Sequence of chain 1.A:
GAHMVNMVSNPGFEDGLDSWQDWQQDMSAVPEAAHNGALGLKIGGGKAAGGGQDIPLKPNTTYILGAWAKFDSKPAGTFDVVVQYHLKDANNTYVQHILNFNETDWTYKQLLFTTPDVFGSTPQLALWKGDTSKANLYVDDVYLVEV

The small molecule below binds the protein below.
Small molecule (SMILES): OC[C@H]1O[C@@H](O[C@H]2[C@H](O)[C@@H](O)[C@H](O[C@H]3[C@H](O)[C@@H](O)[C@H](O[C@H]4[C@H](O)[C@@H](O)[C@H](O[C@H]5[C@H](O)[C@@H](O)[C@H](O)O[C@@H]5CO)O[C@@H]4CO)O[C@@H]3CO)O[C@@H]2CO)[C@H](O)[C@@H](O)[C@@H]1O

Binding-site contacts:
Ligand atom O6 contacts residue ASP80 of chain 1.A at 2.6 Å (salt-bridge).
Ligand atom C6 contacts residue TRP23 of chain 1.A at 3.4 Å (hydrophobic).
Ligand atom O2 contacts residue GLN96 of chain 1.A at 3.3 Å (h-bond).
Ligand atom C4 contacts residue TRP23 of chain 1.A at 3.8 Å (hydrophobic).
Ligand atom C5 contacts residue TRP128 of chain 1.A at 3.8 Å (hydrophobic).
Ligand atom O2 contacts residue TRP128 of chain 1.A at 3.2 Å.
Ligand atom C3 contacts residue GLN96 of chain 1.A at 3.5 Å.
Ligand atom C1 contacts residue GLN96 of chain 1.A at 3.9 Å.
Ligand atom C2 contacts residue GLN84 of chain 1.A at 3.4 Å.
Ligand atom O2 contacts residue ASN100 of chain 1.A at 2.8 Å (h-bond).
Ligand atom O2 contacts residue GLN84 of chain 1.A at 2.7 Å (h-bond).
Ligand atom C5 contacts residue GLN96 of chain 1.A at 3.8 Å.
Ligand atom O3 contacts residue TRP23 of chain 1.A at 3.7 Å.
Ligand atom O6 contacts residue TRP23 of chain 1.A at 2.9 Å (h-bond).
Ligand atom C6 contacts residue ASP80 of chain 1.A at 3.4 Å.
Ligand atom O3 contacts residue ASN100 of chain 1.A at 3.1 Å (h-bond).
Ligand atom C1 contacts residue TRP23 of chain 1.A at 3.9 Å (hydrophobic).
Ligand atom C6 contacts residue GLN124 of chain 1.A at 3.4 Å.
Ligand atom O3 contacts residue GLN84 of chain 1.A at 3.0 Å (h-bond).
Ligand atom O3 contacts residue ALA126 of chain 1.A at 3.5 Å.
Ligand atom C2 contacts residue TRP128 of chain 1.A at 3.7 Å (hydrophobic).
Ligand atom O2 contacts residue VAL82 of chain 1.A at 3.7 Å.
Ligand atom C2 contacts residue TRP23 of chain 1.A at 3.8 Å (hydrophobic).
Ligand atom O4 contacts residue TRP128 of chain 1.A at 3.7 Å.
Ligand atom O6 contacts residue TRP128 of chain 1.A at 3.6 Å.
Ligand atom O6 contacts residue GLN24 of chain 1.A at 3.1 Å (h-bond).
Ligand atom C4 contacts residue ILE98 of chain 1.A at 3.8 Å (hydrophobic).
Ligand atom C5 contacts residue ILE98 of chain 1.A at 3.8 Å (hydrophobic).
Ligand atom O5 contacts residue TRP23 of chain 1.A at 3.5 Å.
Ligand atom C6 contacts residue TRP128 of chain 1.A at 3.9 Å (hydrophobic).
Ligand atom C2 contacts residue GLN96 of chain 1.A at 3.6 Å.
Ligand atom O5 contacts residue ILE98 of chain 1.A at 3.8 Å.
Ligand atom O4 contacts residue GLN96 of chain 1.A at 2.9 Å (h-bond).
Ligand atom O6 contacts residue GLN124 of chain 1.A at 2.7 Å (h-bond).
Ligand atom C6 contacts residue VAL82 of chain 1.A at 3.8 Å (hydrophobic).
Ligand atom C4 contacts residue GLN96 of chain 1.A at 3.8 Å.
Ligand atom O3 contacts residue GLN24 of chain 1.A at 3.0 Å (h-bond).
Ligand atom C2 contacts residue ASN100 of chain 1.A at 3.6 Å.
Ligand atom O6 contacts residue GLN84 of chain 1.A at 3.6 Å.
Ligand atom O3 contacts residue ILE98 of chain 1.A at 3.8 Å.